Sequence of chain 37.A:
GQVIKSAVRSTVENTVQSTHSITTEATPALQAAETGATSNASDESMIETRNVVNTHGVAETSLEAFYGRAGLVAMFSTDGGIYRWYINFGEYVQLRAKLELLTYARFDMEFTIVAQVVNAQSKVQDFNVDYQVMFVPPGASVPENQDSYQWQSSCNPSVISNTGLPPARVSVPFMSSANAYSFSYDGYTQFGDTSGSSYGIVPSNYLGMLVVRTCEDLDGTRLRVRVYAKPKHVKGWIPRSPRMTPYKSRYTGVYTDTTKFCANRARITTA

Sequence of chain 38.A:
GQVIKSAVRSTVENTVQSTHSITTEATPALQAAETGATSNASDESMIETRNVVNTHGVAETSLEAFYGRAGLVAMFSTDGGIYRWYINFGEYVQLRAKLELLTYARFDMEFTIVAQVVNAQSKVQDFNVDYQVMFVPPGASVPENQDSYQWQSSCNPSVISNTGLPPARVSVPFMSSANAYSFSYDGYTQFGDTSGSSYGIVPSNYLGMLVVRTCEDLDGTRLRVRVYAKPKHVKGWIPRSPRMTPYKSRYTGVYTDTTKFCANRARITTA

A protein and the small-molecule ligand that binds it are described below.
Small molecule (SMILES): NCC(=O)O

Binding-site contacts:
Ligand atom O contacts residue ARG229 of chain 38.A at 2.9 Å (salt-bridge).
Ligand atom CA contacts residue GLN155 of chain 37.A at 4.3 Å.
Ligand atom N contacts residue ASP150 of chain 37.A at 3.4 Å (salt-bridge).
Ligand atom OXT contacts residue CYS1 of chain 38.P at 4.0 Å.
Ligand atom C contacts residue LEU75 of chain 38.A at 4.2 Å (hydrophobic).
Ligand atom O contacts residue LEU75 of chain 38.A at 3.8 Å.
Ligand atom C contacts residue ARG229 of chain 38.A at 3.7 Å.
Ligand atom CA contacts residue MET78 of chain 38.A at 4.0 Å (hydrophobic).
Ligand atom OXT contacts residue ARG216 of chain 37.A at 3.0 Å (salt-bridge).
Ligand atom CA contacts residue LEU75 of chain 38.A at 3.7 Å (hydrophobic).
Ligand atom N contacts residue TYR152 of chain 37.A at 4.2 Å.
Ligand atom O contacts residue ARG216 of chain 37.A at 2.9 Å (salt-bridge).
Ligand atom CA contacts residue TRP154 of chain 37.A at 4.3 Å (hydrophobic).
Ligand atom N contacts residue SER151 of chain 37.A at 3.5 Å (h-bond).
Ligand atom OXT contacts residue ARG229 of chain 38.A at 3.1 Å (salt-bridge).
Ligand atom C contacts residue TRP154 of chain 37.A at 4.1 Å (hydrophobic).
Ligand atom N contacts residue CYS1 of chain 38.P at 1.3 Å.
Ligand atom O contacts residue MET78 of chain 38.A at 3.9 Å.
Ligand atom OXT contacts residue MET78 of chain 38.A at 3.5 Å (h-bond).
Ligand atom C contacts residue MET78 of chain 38.A at 3.6 Å (hydrophobic).
Ligand atom C contacts residue CYS1 of chain 38.P at 3.7 Å (hydrophobic).
Ligand atom CA contacts residue CYS1 of chain 38.P at 2.4 Å (hydrophobic).
Ligand atom N contacts residue MET78 of chain 38.A at 3.8 Å.
Ligand atom OXT contacts residue ASP150 of chain 37.A at 4.3 Å.
Ligand atom CA contacts residue SER151 of chain 37.A at 4.0 Å.
Ligand atom O contacts residue TRP154 of chain 37.A at 4.1 Å.
Ligand atom C contacts residue ARG216 of chain 37.A at 3.6 Å.